Sequence of chain 1.D:
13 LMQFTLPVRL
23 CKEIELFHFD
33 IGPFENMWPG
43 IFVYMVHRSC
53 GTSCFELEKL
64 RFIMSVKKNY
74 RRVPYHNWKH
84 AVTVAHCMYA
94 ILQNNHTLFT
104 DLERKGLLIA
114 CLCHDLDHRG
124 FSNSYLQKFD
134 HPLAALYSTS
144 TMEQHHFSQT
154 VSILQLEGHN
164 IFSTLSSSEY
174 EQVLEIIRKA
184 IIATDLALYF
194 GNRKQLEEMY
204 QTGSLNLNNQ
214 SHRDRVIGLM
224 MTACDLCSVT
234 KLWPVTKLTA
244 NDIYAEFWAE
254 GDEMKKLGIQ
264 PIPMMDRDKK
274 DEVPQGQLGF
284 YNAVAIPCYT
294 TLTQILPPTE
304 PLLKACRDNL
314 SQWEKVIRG

Binding-site contacts:
Ligand atom O23 contacts residue GLN280 of chain 1.D at 3.3 Å (h-bond).
Ligand atom O23 contacts residue THR239 of chain 1.D at 3.6 Å.
Ligand atom N13 contacts residue PHE283 of chain 1.D at 3.4 Å.
Ligand atom N3 contacts residue PHE283 of chain 1.D at 3.4 Å.
Ligand atom O9 contacts residue MET267 of chain 1.D at 3.5 Å (h-bond).
Ligand atom C1 contacts residue PHE283 of chain 1.D at 3.5 Å (hydrophobic).
Ligand atom C24 contacts residue THR239 of chain 1.D at 3.2 Å.
Ligand atom O22 contacts residue GLN280 of chain 1.D at 2.8 Å (h-bond).
Ligand atom C2 contacts residue PHE283 of chain 1.D at 3.4 Å (hydrophobic).
Ligand atom N11 contacts residue VAL232 of chain 1.D at 3.5 Å.
Ligand atom C7 contacts residue GLN280 of chain 1.D at 3.7 Å.
Ligand atom C4 contacts residue PHE283 of chain 1.D at 3.6 Å (hydrophobic).
Ligand atom O22 contacts residue ILE246 of chain 1.D at 3.6 Å.
Ligand atom C2 contacts residue PHE250 of chain 1.D at 3.7 Å (hydrophobic).
Ligand atom C17 contacts residue TYR78 of chain 1.D at 3.6 Å (hydrophobic).
Ligand atom N8 contacts residue GLN280 of chain 1.D at 2.6 Å (h-bond).
Ligand atom N3 contacts residue PHE250 of chain 1.D at 3.8 Å.
Ligand atom C12 contacts residue ILE246 of chain 1.D at 3.4 Å (hydrophobic).
Ligand atom C7 contacts residue ILE246 of chain 1.D at 3.4 Å (hydrophobic).
Ligand atom C1 contacts residue PHE250 of chain 1.D at 3.8 Å (hydrophobic).
Ligand atom O9 contacts residue PHE283 of chain 1.D at 3.6 Å.
Ligand atom C24 contacts residue SER231 of chain 1.D at 3.7 Å.
Ligand atom O23 contacts residue TYR284 of chain 1.D at 2.8 Å (h-bond).
Ligand atom C17 contacts residue LEU229 of chain 1.D at 3.6 Å (hydrophobic).
Ligand atom C5 contacts residue PHE283 of chain 1.D at 3.4 Å (hydrophobic).
Ligand atom N15 contacts residue LEU229 of chain 1.D at 3.4 Å.
Ligand atom C14 contacts residue PHE283 of chain 1.D at 3.6 Å (hydrophobic).
Ligand atom C17 contacts residue ILE246 of chain 1.D at 3.6 Å (hydrophobic).
Ligand atom C17 contacts residue SER231 of chain 1.D at 3.8 Å.
Ligand atom C4 contacts residue TYR247 of chain 1.D at 3.6 Å (hydrophobic).
Ligand atom N11 contacts residue ILE246 of chain 1.D at 3.2 Å.
Ligand atom C16 contacts residue ILE246 of chain 1.D at 3.5 Å (hydrophobic).
Ligand atom O23 contacts residue TRP316 of chain 1.D at 3.7 Å.
Ligand atom C12 contacts residue PHE283 of chain 1.D at 3.6 Å (hydrophobic).
Ligand atom C5 contacts residue GLN280 of chain 1.D at 3.1 Å.
Ligand atom C6 contacts residue PHE283 of chain 1.D at 3.4 Å (hydrophobic).
Ligand atom S21 contacts residue GLN280 of chain 1.D at 3.5 Å (h-bond).
Ligand atom C4 contacts residue GLN280 of chain 1.D at 2.8 Å.
Ligand atom O22 contacts residue ALA243 of chain 1.D at 3.4 Å.
Ligand atom C1 contacts residue MET267 of chain 1.D at 3.7 Å (hydrophobic).

A small-molecule ligand and the protein it binds are described below.
Small molecule (SMILES): CCCc1nc(C)c2c(NS(C)(=O)=O)nc3ccc(OC)nc3n12